A protein and the small-molecule ligand that binds it are described below.
Small molecule (SMILES): CCC[C@H](CC)Oc1ccc(C(C)(C)C)cc1NC(=O)c1nnn(-c2cc(C)c(OC)cc2OC)c1C

Sequence of chain 1.A:
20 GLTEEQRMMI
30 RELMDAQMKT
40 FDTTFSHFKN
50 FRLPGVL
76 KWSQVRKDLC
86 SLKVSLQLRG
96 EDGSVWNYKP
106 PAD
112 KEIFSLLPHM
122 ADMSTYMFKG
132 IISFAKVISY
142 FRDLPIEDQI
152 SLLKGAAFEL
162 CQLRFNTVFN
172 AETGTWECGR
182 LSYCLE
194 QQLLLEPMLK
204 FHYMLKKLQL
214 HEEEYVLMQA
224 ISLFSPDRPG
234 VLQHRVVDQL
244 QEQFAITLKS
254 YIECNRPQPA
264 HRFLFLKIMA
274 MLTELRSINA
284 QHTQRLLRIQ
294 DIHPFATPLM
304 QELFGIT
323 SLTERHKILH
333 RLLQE

Binding-site contacts:
Ligand atom C10 contacts residue PHE166 of chain 1.A at 3.5 Å (hydrophobic).
Ligand atom C11 contacts residue TRP177 of chain 1.A at 3.5 Å (hydrophobic).
Ligand atom C17 contacts residue LEU117 of chain 1.A at 3.7 Å (hydrophobic).
Ligand atom C23 contacts residue SER125 of chain 1.A at 3.4 Å.
Ligand atom N26 contacts residue GLN163 of chain 1.A at 2.8 Å (h-bond).
Ligand atom O01 contacts residue MET121 of chain 1.A at 3.7 Å.
Ligand atom N24 contacts residue PHE159 of chain 1.A at 3.5 Å.
Ligand atom C03 contacts residue ALA158 of chain 1.A at 3.7 Å (hydrophobic).
Ligand atom N25 contacts residue PHE159 of chain 1.A at 3.2 Å.
Ligand atom N24 contacts residue SER125 of chain 1.A at 3.6 Å.
Ligand atom O29 contacts residue HIS285 of chain 1.A at 3.4 Å.
Ligand atom C07 contacts residue MET121 of chain 1.A at 3.7 Å (hydrophobic).
Ligand atom C23 contacts residue LEU289 of chain 1.A at 3.6 Å (hydrophobic).
Ligand atom O30 contacts residue LEU306 of chain 1.A at 3.7 Å.
Ligand atom C02 contacts residue MET121 of chain 1.A at 3.7 Å (hydrophobic).
Ligand atom C30 contacts residue HIS285 of chain 1.A at 3.5 Å.
Ligand atom C30 contacts residue THR286 of chain 1.A at 3.6 Å.
Ligand atom C22 contacts residue SER125 of chain 1.A at 3.4 Å.
Ligand atom C12 contacts residue HIS205 of chain 1.A at 3.6 Å.
Ligand atom C14 contacts residue VAL89 of chain 1.A at 3.5 Å (hydrophobic).
Ligand atom C11 contacts residue HIS205 of chain 1.A at 3.5 Å.
Ligand atom C03 contacts residue PHE307 of chain 1.A at 3.5 Å (hydrophobic).
Ligand atom C12 contacts residue GLN163 of chain 1.A at 3.4 Å.
Ligand atom O30 contacts residue ALA158 of chain 1.A at 3.6 Å.
Ligand atom C13 contacts residue LEU87 of chain 1.A at 3.7 Å (hydrophobic).
Ligand atom C27 contacts residue PHE159 of chain 1.A at 3.4 Å (hydrophobic).
Ligand atom C04 contacts residue MET121 of chain 1.A at 3.7 Å (hydrophobic).
Ligand atom N25 contacts residue GLN163 of chain 1.A at 2.9 Å (h-bond).
Ligand atom C31 contacts residue PHE307 of chain 1.A at 3.5 Å (hydrophobic).
Ligand atom N03 contacts residue MET121 of chain 1.A at 3.6 Å.
Ligand atom O29 contacts residue PHE159 of chain 1.A at 3.5 Å.
Ligand atom C12 contacts residue MET201 of chain 1.A at 3.6 Å (hydrophobic).
Ligand atom C01 contacts residue CYS162 of chain 1.A at 3.7 Å (hydrophobic).
Ligand atom C18 contacts residue LEU84 of chain 1.A at 3.7 Å (hydrophobic).
Ligand atom C28 contacts residue PHE159 of chain 1.A at 3.5 Å (hydrophobic).
Ligand atom C14 contacts residue LEU87 of chain 1.A at 3.1 Å (hydrophobic).
Ligand atom C11 contacts residue GLN163 of chain 1.A at 3.4 Å.
Ligand atom C30 contacts residue PHE159 of chain 1.A at 3.7 Å (hydrophobic).
Ligand atom C19 contacts residue LEU87 of chain 1.A at 3.3 Å (hydrophobic).
Ligand atom C13 contacts residue VAL89 of chain 1.A at 3.6 Å (hydrophobic).